Sequence of chain 1.B:
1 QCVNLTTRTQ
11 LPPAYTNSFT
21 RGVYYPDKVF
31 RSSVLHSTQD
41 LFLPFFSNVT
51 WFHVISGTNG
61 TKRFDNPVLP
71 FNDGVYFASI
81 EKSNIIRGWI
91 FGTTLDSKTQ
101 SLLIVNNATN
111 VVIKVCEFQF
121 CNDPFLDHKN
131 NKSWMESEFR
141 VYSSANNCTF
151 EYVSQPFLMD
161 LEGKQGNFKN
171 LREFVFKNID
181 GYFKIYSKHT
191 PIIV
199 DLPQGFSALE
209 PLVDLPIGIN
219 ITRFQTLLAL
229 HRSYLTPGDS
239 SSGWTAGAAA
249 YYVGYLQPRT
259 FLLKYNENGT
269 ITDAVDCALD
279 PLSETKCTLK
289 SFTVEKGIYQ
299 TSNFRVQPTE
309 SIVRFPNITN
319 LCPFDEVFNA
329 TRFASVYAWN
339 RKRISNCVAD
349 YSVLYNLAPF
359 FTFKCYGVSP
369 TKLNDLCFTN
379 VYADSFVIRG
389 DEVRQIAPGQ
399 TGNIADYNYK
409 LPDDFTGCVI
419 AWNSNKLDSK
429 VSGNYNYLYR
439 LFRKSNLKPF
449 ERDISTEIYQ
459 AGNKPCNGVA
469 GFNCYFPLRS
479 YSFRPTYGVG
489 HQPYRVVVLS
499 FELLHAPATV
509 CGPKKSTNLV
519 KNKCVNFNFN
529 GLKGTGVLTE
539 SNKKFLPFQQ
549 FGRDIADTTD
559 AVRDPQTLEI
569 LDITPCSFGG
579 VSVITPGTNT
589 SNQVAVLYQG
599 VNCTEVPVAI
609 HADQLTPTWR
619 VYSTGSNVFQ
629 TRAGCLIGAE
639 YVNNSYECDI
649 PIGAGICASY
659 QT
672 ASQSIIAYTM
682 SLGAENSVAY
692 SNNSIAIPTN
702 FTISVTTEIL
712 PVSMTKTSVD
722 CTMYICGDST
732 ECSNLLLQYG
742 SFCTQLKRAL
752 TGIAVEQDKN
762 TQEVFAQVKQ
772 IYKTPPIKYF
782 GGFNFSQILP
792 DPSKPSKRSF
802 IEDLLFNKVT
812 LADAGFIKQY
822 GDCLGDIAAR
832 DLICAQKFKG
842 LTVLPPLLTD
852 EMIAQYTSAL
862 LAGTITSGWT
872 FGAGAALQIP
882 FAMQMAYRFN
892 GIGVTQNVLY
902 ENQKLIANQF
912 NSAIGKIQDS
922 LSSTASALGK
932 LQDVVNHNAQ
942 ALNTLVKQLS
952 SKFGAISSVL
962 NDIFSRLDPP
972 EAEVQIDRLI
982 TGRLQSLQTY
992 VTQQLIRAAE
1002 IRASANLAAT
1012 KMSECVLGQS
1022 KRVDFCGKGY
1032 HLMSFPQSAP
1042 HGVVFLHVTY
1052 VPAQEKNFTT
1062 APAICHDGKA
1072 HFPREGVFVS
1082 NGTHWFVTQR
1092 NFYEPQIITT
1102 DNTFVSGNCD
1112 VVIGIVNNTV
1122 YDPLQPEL

Binding-site contacts:
Ligand atom C8 contacts residue ASN1058 of chain 1.B at 4.0 Å.
Ligand atom C1 contacts residue ASN1058 of chain 1.B at 1.4 Å.
Ligand atom C1 contacts residue GLN879 of chain 1.C at 4.4 Å.
Ligand atom C2 contacts residue ASN1058 of chain 1.B at 2.5 Å.
Ligand atom O4 contacts residue ALA690 of chain 1.B at 3.9 Å.
Ligand atom C3 contacts residue ASN1058 of chain 1.B at 3.8 Å.
Ligand atom C8 contacts residue LYS1057 of chain 1.B at 4.3 Å.
Ligand atom C4 contacts residue ALA690 of chain 1.B at 4.4 Å (hydrophobic).
Ligand atom C8 contacts residue GLU1056 of chain 1.B at 3.9 Å.
Ligand atom C4 contacts residue ASN1058 of chain 1.B at 4.2 Å.
Ligand atom N2 contacts residue ASN1058 of chain 1.B at 2.8 Å (h-bond).
Ligand atom O5 contacts residue ASN1058 of chain 1.B at 2.4 Å (h-bond).
Ligand atom C7 contacts residue ASN1058 of chain 1.B at 3.8 Å.
Ligand atom C5 contacts residue ASN1058 of chain 1.B at 3.7 Å.
Ligand atom C5 contacts residue ALA690 of chain 1.B at 4.0 Å (hydrophobic).

This small molecule binds to this protein.
Small molecule (SMILES): CC(=O)N[C@@H]1[C@@H](O)[C@H](O)[C@@H](CO)O[C@H]1O

Sequence of chain 1.C:
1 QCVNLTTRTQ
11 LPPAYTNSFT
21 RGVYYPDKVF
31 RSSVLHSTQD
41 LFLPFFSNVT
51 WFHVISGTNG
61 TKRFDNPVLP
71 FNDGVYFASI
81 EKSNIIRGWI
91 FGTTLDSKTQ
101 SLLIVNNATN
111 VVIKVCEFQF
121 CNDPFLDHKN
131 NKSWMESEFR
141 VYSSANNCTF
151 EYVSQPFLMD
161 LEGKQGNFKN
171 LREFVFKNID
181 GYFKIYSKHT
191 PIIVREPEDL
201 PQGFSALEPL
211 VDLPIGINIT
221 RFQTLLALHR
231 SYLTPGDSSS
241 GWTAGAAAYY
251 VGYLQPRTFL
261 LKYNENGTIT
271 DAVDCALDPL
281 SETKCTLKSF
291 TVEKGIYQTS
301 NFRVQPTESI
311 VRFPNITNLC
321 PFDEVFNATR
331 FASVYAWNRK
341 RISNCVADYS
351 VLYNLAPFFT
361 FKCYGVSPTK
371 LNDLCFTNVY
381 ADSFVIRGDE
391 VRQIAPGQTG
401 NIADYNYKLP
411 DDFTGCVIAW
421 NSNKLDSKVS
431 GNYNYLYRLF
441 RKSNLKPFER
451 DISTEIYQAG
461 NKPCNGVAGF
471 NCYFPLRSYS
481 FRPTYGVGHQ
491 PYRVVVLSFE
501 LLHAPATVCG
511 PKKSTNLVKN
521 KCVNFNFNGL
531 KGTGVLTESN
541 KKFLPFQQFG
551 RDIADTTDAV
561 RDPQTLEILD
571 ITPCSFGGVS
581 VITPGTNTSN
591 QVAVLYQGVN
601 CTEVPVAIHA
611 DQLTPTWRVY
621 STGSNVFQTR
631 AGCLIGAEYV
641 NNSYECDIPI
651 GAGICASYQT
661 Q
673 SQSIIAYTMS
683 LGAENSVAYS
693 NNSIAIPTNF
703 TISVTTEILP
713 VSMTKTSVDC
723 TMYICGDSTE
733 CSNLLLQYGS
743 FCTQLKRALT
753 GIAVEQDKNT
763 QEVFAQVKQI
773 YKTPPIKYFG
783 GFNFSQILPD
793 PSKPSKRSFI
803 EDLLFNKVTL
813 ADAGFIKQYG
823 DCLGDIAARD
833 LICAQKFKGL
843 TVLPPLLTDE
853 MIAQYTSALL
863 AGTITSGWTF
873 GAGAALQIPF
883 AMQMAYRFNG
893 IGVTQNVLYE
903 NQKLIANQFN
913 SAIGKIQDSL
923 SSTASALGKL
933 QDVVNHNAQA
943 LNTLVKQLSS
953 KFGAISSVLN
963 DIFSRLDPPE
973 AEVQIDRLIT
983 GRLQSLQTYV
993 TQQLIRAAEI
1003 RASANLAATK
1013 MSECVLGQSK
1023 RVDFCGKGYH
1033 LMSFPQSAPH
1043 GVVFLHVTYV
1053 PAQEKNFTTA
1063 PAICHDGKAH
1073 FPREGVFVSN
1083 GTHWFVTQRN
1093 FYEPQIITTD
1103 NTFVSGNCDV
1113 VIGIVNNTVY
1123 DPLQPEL